This protein binds this small molecule.
Small molecule (SMILES): N[C@@H]1NCNN1

Sequence of chain 1.A:
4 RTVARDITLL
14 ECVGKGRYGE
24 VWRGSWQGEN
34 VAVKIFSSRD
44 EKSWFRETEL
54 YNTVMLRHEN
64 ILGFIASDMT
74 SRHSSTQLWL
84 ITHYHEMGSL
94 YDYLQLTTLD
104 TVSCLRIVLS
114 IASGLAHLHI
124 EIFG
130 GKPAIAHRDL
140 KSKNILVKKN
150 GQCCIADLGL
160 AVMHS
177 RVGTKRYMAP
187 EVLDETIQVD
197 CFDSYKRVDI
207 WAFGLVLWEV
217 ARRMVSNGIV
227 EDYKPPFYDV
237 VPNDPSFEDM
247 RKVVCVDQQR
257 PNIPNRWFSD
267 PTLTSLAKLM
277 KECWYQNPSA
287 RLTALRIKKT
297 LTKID

Binding-site contacts:
Ligand atom C02 contacts residue GLN151 of chain 1.A at 3.3 Å.
Ligand atom N05 contacts residue ARG109 of chain 1.A at 4.1 Å.
Ligand atom C02 contacts residue ARG109 of chain 1.A at 4.3 Å.
Ligand atom N05 contacts residue SER113 of chain 1.A at 3.2 Å.
Ligand atom N03 contacts residue ARG109 of chain 1.A at 3.9 Å.
Ligand atom N03 contacts residue LEU112 of chain 1.A at 3.9 Å.
Ligand atom N01 contacts residue GLN151 of chain 1.A at 3.8 Å.
Ligand atom N06 contacts residue GLN151 of chain 1.A at 3.5 Å (h-bond).
Ligand atom N05 contacts residue LEU112 of chain 1.A at 3.8 Å.
Ligand atom C04 contacts residue ARG109 of chain 1.A at 3.2 Å.
Ligand atom N06 contacts residue SER113 of chain 1.A at 4.3 Å.
Ligand atom N05 contacts residue GLN151 of chain 1.A at 3.6 Å.
Ligand atom N03 contacts residue GLN151 of chain 1.A at 4.0 Å.
Ligand atom C04 contacts residue SER113 of chain 1.A at 3.6 Å.
Ligand atom N06 contacts residue SER116 of chain 1.A at 4.3 Å.
Ligand atom C04 contacts residue LEU112 of chain 1.A at 3.9 Å (hydrophobic).
Ligand atom C04 contacts residue GLN151 of chain 1.A at 3.9 Å.
Ligand atom N05 contacts residue SER116 of chain 1.A at 4.2 Å.